Sequence of chain 1.D:
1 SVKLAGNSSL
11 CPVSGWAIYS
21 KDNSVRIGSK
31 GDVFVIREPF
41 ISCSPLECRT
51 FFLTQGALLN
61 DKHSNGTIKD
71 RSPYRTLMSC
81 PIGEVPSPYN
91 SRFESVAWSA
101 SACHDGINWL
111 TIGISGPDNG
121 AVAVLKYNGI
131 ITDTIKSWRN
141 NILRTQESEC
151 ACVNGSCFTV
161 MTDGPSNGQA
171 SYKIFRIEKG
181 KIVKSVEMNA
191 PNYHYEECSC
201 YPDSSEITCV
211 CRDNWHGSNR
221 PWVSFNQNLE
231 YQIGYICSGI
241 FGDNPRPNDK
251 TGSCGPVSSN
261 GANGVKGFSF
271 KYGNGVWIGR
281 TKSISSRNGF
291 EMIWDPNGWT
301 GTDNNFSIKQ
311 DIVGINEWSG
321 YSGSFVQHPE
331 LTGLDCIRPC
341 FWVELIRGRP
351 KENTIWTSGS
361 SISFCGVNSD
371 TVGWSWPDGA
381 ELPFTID

Binding-site contacts:
Ligand atom O4 contacts residue ASN154 of chain 1.D at 3.8 Å.
Ligand atom N2 contacts residue ASN7 of chain 1.D at 2.9 Å (h-bond).
Ligand atom C6 contacts residue ALA5 of chain 1.D at 3.8 Å (hydrophobic).
Ligand atom C4 contacts residue NAG1 of chain 1.YA at 4.4 Å.
Ligand atom C5 contacts residue ALA5 of chain 1.D at 4.4 Å (hydrophobic).
Ligand atom O5 contacts residue ASN7 of chain 1.D at 2.3 Å (h-bond).
Ligand atom C6 contacts residue ASN154 of chain 1.D at 4.0 Å.
Ligand atom O5 contacts residue ALA5 of chain 1.D at 4.2 Å.
Ligand atom C4 contacts residue ASN7 of chain 1.D at 4.2 Å.
Ligand atom C7 contacts residue ASN7 of chain 1.D at 3.6 Å.
Ligand atom C3 contacts residue ASN7 of chain 1.D at 3.9 Å.
Ligand atom C4 contacts residue LYS3 of chain 1.D at 4.3 Å.
Ligand atom C4 contacts residue ASN154 of chain 1.D at 3.5 Å.
Ligand atom C2 contacts residue ASN7 of chain 1.D at 2.5 Å.
Ligand atom O3 contacts residue NAG1 of chain 1.YA at 3.4 Å (h-bond).
Ligand atom C3 contacts residue NAG1 of chain 1.YA at 4.0 Å.
Ligand atom O7 contacts residue ASN7 of chain 1.D at 4.3 Å.
Ligand atom C1 contacts residue ASN7 of chain 1.D at 1.5 Å.
Ligand atom C5 contacts residue ASN154 of chain 1.D at 4.2 Å.
Ligand atom C6 contacts residue LEU4 of chain 1.D at 4.4 Å (hydrophobic).
Ligand atom O4 contacts residue LYS3 of chain 1.D at 3.7 Å.
Ligand atom C5 contacts residue ASN7 of chain 1.D at 3.6 Å.
Ligand atom C8 contacts residue ASN7 of chain 1.D at 4.2 Å.
Ligand atom C6 contacts residue LYS3 of chain 1.D at 3.3 Å.

A protein and the small-molecule ligand that binds it are described below.
Small molecule (SMILES): CC(=O)N[C@H]1CO[C@H](CO[C@@H]2O[C@@H](C)[C@@H](O)[C@@H](O)[C@@H]2O)[C@@H](O)[C@@H]1O